Sequence of chain 1.A:
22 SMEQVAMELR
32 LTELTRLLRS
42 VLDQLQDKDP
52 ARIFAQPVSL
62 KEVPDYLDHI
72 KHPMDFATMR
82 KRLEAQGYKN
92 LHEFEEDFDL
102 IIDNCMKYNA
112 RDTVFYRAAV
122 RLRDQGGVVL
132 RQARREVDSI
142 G

The small molecule below binds the protein below.
Small molecule (SMILES): CC(=O)NCc1cccc(Cl)c1

Binding-site contacts:
Ligand atom C2 contacts residue VAL59 of chain 1.A at 3.8 Å (hydrophobic).
Ligand atom C9 contacts residue PHE116 of chain 1.A at 3.3 Å (hydrophobic).
Ligand atom N1 contacts residue VAL59 of chain 1.A at 4.1 Å.
Ligand atom C7 contacts residue EDO1 of chain 1.C at 3.4 Å.
Ligand atom C4 contacts residue EDO1 of chain 1.D at 2.9 Å.
Ligand atom C8 contacts residue EDO1 of chain 1.C at 2.8 Å.
Ligand atom C8 contacts residue PHE116 of chain 1.A at 3.6 Å (hydrophobic).
Ligand atom C5 contacts residue VAL59 of chain 1.A at 4.2 Å (hydrophobic).
Ligand atom C2 contacts residue ASN110 of chain 1.A at 3.8 Å.
Ligand atom C9 contacts residue EDO1 of chain 1.C at 1.7 Å.
Ligand atom C3 contacts residue ASN110 of chain 1.A at 3.6 Å.
Ligand atom C6 contacts residue VAL64 of chain 1.A at 4.0 Å (hydrophobic).
Ligand atom C9 contacts residue EDO1 of chain 1.D at 3.9 Å.
Ligand atom C4 contacts residue PHE116 of chain 1.A at 4.0 Å (hydrophobic).
Ligand atom C1 contacts residue ILE54 of chain 1.A at 3.9 Å (hydrophobic).
Ligand atom CL1 contacts residue EDO1 of chain 1.C at 4.2 Å.
Ligand atom N1 contacts residue EDO1 of chain 1.D at 0.8 Å (h-bond).
Ligand atom CL1 contacts residue PHE116 of chain 1.A at 3.4 Å.
Ligand atom C5 contacts residue EDO1 of chain 1.C at 2.1 Å.
Ligand atom C3 contacts residue EDO1 of chain 1.C at 1.4 Å.
Ligand atom C1 contacts residue VAL59 of chain 1.A at 3.9 Å (hydrophobic).
Ligand atom O1 contacts residue ASN110 of chain 1.A at 2.9 Å (h-bond).
Ligand atom C3 contacts residue EDO1 of chain 1.D at 2.1 Å.
Ligand atom C1 contacts residue EDO1 of chain 1.C at 3.7 Å.
Ligand atom O1 contacts residue CYS106 of chain 1.A at 3.9 Å.
Ligand atom N1 contacts residue ASN110 of chain 1.A at 4.2 Å.
Ligand atom N1 contacts residue EDO1 of chain 1.C at 2.2 Å (h-bond).
Ligand atom O1 contacts residue EDO1 of chain 1.C at 1.7 Å (h-bond).
Ligand atom C5 contacts residue VAL64 of chain 1.A at 4.2 Å (hydrophobic).
Ligand atom C6 contacts residue EDO1 of chain 1.C at 3.1 Å.
Ligand atom C5 contacts residue EDO1 of chain 1.D at 3.2 Å.
Ligand atom C1 contacts residue EDO1 of chain 1.D at 0.3 Å.
Ligand atom C3 contacts residue PHE116 of chain 1.A at 3.9 Å (hydrophobic).
Ligand atom O1 contacts residue EDO1 of chain 1.D at 2.1 Å.
Ligand atom N1 contacts residue PHE116 of chain 1.A at 3.9 Å.
Ligand atom O1 contacts residue VAL59 of chain 1.A at 4.2 Å.
Ligand atom C4 contacts residue EDO1 of chain 1.C at 1.1 Å.
Ligand atom C1 contacts residue PHE55 of chain 1.A at 4.0 Å (hydrophobic).
Ligand atom C2 contacts residue EDO1 of chain 1.D at 1.1 Å.
Ligand atom C2 contacts residue EDO1 of chain 1.C at 2.3 Å.